Sequence of chain 1.A:
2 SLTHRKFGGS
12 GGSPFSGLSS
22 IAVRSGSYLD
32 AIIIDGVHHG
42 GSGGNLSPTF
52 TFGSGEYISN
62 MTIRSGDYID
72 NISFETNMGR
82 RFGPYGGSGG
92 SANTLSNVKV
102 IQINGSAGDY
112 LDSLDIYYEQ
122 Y

Sequence of chain 1.B:
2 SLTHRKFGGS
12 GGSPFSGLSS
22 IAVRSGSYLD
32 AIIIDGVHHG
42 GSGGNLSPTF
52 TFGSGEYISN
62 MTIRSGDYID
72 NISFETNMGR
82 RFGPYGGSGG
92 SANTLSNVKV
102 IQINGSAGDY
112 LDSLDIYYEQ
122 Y

Binding-site contacts:
Ligand atom C6 contacts residue TYR69 of chain 1.A at 3.9 Å (hydrophobic).
Ligand atom C2 contacts residue BMA1 of chain 1.D at 0.6 Å.
Ligand atom O3 contacts residue GLY12 of chain 1.B at 4.0 Å.
Ligand atom O3 contacts residue BMA1 of chain 1.D at 0.8 Å (h-bond).
Ligand atom O5 contacts residue GLY109 of chain 1.A at 3.7 Å.
Ligand atom O1 contacts residue BMA1 of chain 1.D at 1.9 Å.
Ligand atom O4 contacts residue GLY12 of chain 1.B at 3.7 Å.
Ligand atom C3 contacts residue GLY13 of chain 1.B at 4.0 Å.
Ligand atom C1 contacts residue BMA1 of chain 1.D at 0.9 Å.
Ligand atom O6 contacts residue BMA1 of chain 1.D at 0.6 Å (h-bond).
Ligand atom C6 contacts residue TYR111 of chain 1.A at 3.4 Å (hydrophobic).
Ligand atom O4 contacts residue ASP113 of chain 1.A at 2.6 Å (salt-bridge).
Ligand atom C4 contacts residue ASP113 of chain 1.A at 3.5 Å.
Ligand atom O6 contacts residue ASP110 of chain 1.A at 3.1 Å (salt-bridge).
Ligand atom O5 contacts residue ASP110 of chain 1.A at 2.9 Å (salt-bridge).
Ligand atom O5 contacts residue BMA1 of chain 1.D at 0.8 Å (h-bond).
Ligand atom O4 contacts residue BMA1 of chain 1.D at 0.6 Å (h-bond).
Ligand atom C4 contacts residue GLY13 of chain 1.B at 3.8 Å.
Ligand atom O3 contacts residue GLY13 of chain 1.B at 3.0 Å (h-bond).
Ligand atom O6 contacts residue GLY109 of chain 1.A at 3.3 Å (h-bond).
Ligand atom O4 contacts residue GLY13 of chain 1.B at 3.6 Å (h-bond).
Ligand atom O1 contacts residue ASP110 of chain 1.A at 3.6 Å (salt-bridge).
Ligand atom C4 contacts residue BMA1 of chain 1.D at 0.7 Å.
Ligand atom O4 contacts residue TYR69 of chain 1.A at 4.2 Å.
Ligand atom O6 contacts residue ASP113 of chain 1.A at 2.7 Å (salt-bridge).
Ligand atom C6 contacts residue ASP113 of chain 1.A at 3.6 Å.
Ligand atom C5 contacts residue BMA1 of chain 1.D at 0.6 Å.
Ligand atom O2 contacts residue ASP110 of chain 1.A at 4.1 Å.
Ligand atom C6 contacts residue BMA1 of chain 1.D at 0.5 Å.
Ligand atom C6 contacts residue ASP110 of chain 1.A at 3.7 Å.
Ligand atom O2 contacts residue BMA1 of chain 1.D at 1.0 Å (h-bond).
Ligand atom C5 contacts residue ASP110 of chain 1.A at 3.8 Å.
Ligand atom C1 contacts residue ASP110 of chain 1.A at 3.7 Å.
Ligand atom C2 contacts residue GLY109 of chain 1.A at 4.3 Å.
Ligand atom O6 contacts residue TYR111 of chain 1.A at 2.7 Å (h-bond).
Ligand atom O5 contacts residue TYR111 of chain 1.A at 4.3 Å.
Ligand atom C5 contacts residue ASP113 of chain 1.A at 4.1 Å.
Ligand atom C3 contacts residue BMA1 of chain 1.D at 0.7 Å.
Ligand atom O2 contacts residue GLY109 of chain 1.A at 3.3 Å.
Ligand atom O2 contacts residue GLY13 of chain 1.B at 4.1 Å.

A small-molecule ligand and the protein it binds are described below.
Small molecule (SMILES): OC[C@H]1O[C@H](O)[C@@H](O)[C@@H](O)[C@@H]1O